Sequence of chain 1.B:
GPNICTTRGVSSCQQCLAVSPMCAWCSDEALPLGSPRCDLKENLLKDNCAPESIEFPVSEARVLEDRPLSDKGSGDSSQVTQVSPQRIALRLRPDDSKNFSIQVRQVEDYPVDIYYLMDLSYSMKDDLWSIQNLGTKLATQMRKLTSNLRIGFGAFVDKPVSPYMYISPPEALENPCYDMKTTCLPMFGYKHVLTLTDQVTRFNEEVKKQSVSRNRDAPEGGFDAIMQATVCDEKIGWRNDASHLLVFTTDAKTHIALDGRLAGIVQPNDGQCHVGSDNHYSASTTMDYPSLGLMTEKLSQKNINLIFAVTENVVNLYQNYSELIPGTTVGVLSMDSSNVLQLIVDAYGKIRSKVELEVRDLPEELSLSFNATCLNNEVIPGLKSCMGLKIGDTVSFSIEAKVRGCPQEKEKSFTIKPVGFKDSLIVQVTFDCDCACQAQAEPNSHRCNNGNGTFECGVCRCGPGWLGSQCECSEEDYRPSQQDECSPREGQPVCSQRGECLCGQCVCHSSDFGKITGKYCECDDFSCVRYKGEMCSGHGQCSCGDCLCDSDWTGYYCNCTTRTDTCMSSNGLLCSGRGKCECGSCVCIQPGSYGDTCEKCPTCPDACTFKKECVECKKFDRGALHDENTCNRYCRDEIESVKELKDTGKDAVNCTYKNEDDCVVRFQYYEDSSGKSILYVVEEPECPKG

The protein below binds the small molecule below.
Small molecule (SMILES): CC(=O)N[C@@H]1[C@@H](O)[C@H](O)[C@@H](CO)O[C@H]1O

Binding-site contacts:
Ligand atom O7 contacts residue ASN99 of chain 1.B at 3.1 Å (h-bond).
Ligand atom C6 contacts residue ASN99 of chain 1.B at 3.2 Å.
Ligand atom C5 contacts residue ASN99 of chain 1.B at 3.0 Å.
Ligand atom O6 contacts residue ASN99 of chain 1.B at 3.4 Å (h-bond).
Ligand atom C4 contacts residue ASN99 of chain 1.B at 3.1 Å.
Ligand atom C6 contacts residue SER398 of chain 1.B at 4.4 Å.
Ligand atom O5 contacts residue ASN99 of chain 1.B at 2.4 Å (h-bond).
Ligand atom C3 contacts residue ASN99 of chain 1.B at 3.4 Å.
Ligand atom O4 contacts residue ASN99 of chain 1.B at 4.5 Å.
Ligand atom C2 contacts residue ASN99 of chain 1.B at 2.5 Å.
Ligand atom N2 contacts residue ASN99 of chain 1.B at 3.7 Å.
Ligand atom O7 contacts residue LYS98 of chain 1.B at 3.9 Å.
Ligand atom C6 contacts residue NAG1 of chain 1.H at 3.5 Å.
Ligand atom C1 contacts residue ASN99 of chain 1.B at 1.4 Å.
Ligand atom C7 contacts residue ASN99 of chain 1.B at 3.8 Å.
Ligand atom O6 contacts residue NAG1 of chain 1.H at 2.5 Å (h-bond).
Ligand atom O3 contacts residue ASN99 of chain 1.B at 4.3 Å.
Ligand atom O4 contacts residue SER101 of chain 1.B at 4.4 Å.